Sequence of chain 38.D:
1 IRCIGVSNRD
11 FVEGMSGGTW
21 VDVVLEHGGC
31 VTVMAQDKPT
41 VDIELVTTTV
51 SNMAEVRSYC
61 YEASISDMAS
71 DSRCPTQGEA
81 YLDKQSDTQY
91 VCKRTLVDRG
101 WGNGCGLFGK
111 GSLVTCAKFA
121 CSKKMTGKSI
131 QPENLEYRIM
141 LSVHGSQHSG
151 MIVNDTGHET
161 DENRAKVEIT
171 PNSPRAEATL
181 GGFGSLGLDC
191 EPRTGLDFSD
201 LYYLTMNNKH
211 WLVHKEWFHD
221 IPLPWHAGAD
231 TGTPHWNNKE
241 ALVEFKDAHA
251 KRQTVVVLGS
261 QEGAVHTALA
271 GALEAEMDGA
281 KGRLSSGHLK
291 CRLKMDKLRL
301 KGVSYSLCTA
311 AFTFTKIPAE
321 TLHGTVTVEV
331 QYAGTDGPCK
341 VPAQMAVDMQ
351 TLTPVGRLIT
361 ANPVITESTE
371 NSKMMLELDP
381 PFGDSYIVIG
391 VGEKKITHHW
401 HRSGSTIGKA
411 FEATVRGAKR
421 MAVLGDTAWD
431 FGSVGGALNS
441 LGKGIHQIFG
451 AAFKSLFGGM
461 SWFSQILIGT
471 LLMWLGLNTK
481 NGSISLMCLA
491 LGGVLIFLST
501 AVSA

Binding-site contacts:
Ligand atom C5 contacts residue HIS158 of chain 38.D at 4.2 Å.
Ligand atom O5 contacts residue HIS158 of chain 38.D at 3.5 Å.
Ligand atom N2 contacts residue ASN154 of chain 38.D at 2.8 Å (h-bond).
Ligand atom O6 contacts residue GLY157 of chain 38.D at 3.1 Å.
Ligand atom C8 contacts residue ASN154 of chain 38.D at 3.1 Å.
Ligand atom C3 contacts residue ASN154 of chain 38.D at 3.8 Å.
Ligand atom O7 contacts residue GLY150 of chain 38.D at 3.4 Å.
Ligand atom O7 contacts residue SER149 of chain 38.D at 3.4 Å (h-bond).
Ligand atom C6 contacts residue HIS158 of chain 38.D at 4.3 Å.
Ligand atom O6 contacts residue HIS158 of chain 38.D at 4.2 Å.
Ligand atom C4 contacts residue HIS158 of chain 38.D at 4.1 Å.
Ligand atom C1 contacts residue ASN154 of chain 38.D at 1.4 Å.
Ligand atom O6 contacts residue ASN154 of chain 38.D at 4.2 Å.
Ligand atom O7 contacts residue ASN154 of chain 38.D at 4.2 Å.
Ligand atom O3 contacts residue HIS148 of chain 38.D at 3.7 Å.
Ligand atom C7 contacts residue SER149 of chain 38.D at 4.4 Å.
Ligand atom C6 contacts residue GLY157 of chain 38.D at 3.9 Å.
Ligand atom C7 contacts residue VAL153 of chain 38.D at 3.6 Å (hydrophobic).
Ligand atom C2 contacts residue ASN154 of chain 38.D at 2.5 Å.
Ligand atom C4 contacts residue ASN154 of chain 38.D at 4.3 Å.
Ligand atom C8 contacts residue VAL153 of chain 38.D at 3.2 Å (hydrophobic).
Ligand atom O5 contacts residue ASN154 of chain 38.D at 2.4 Å (h-bond).
Ligand atom C7 contacts residue ASN154 of chain 38.D at 3.2 Å.
Ligand atom C3 contacts residue HIS158 of chain 38.D at 4.4 Å.
Ligand atom C1 contacts residue HIS158 of chain 38.D at 3.9 Å.
Ligand atom C5 contacts residue ASN154 of chain 38.D at 3.7 Å.
Ligand atom C2 contacts residue HIS158 of chain 38.D at 3.7 Å.
Ligand atom O7 contacts residue VAL153 of chain 38.D at 3.3 Å.

The small molecule below binds the protein below.
Small molecule (SMILES): CC(=O)N[C@@H]1[C@@H](O)[C@H](O)[C@@H](CO)O[C@H]1O